Binding-site contacts:
Ligand atom C4 contacts residue ASN388 of chain 1.A at 4.1 Å.
Ligand atom C7 contacts residue PRO470 of chain 1.A at 4.0 Å (hydrophobic).
Ligand atom C2 contacts residue ASN388 of chain 1.A at 2.4 Å.
Ligand atom O5 contacts residue SER474 of chain 1.A at 2.7 Å (h-bond).
Ligand atom O7 contacts residue PRO470 of chain 1.A at 3.6 Å.
Ligand atom O5 contacts residue ASN388 of chain 1.A at 2.4 Å (h-bond).
Ligand atom C8 contacts residue ASN388 of chain 1.A at 3.9 Å.
Ligand atom C7 contacts residue GLU468 of chain 1.A at 3.2 Å.
Ligand atom O6 contacts residue SER474 of chain 1.A at 2.2 Å (h-bond).
Ligand atom C8 contacts residue PRO470 of chain 1.A at 3.8 Å (hydrophobic).
Ligand atom C2 contacts residue GLU468 of chain 1.A at 3.8 Å.
Ligand atom N2 contacts residue ASN388 of chain 1.A at 3.0 Å (h-bond).
Ligand atom C7 contacts residue ASN388 of chain 1.A at 3.7 Å.
Ligand atom O3 contacts residue GLU468 of chain 1.A at 4.1 Å.
Ligand atom C8 contacts residue LYS469 of chain 1.A at 4.1 Å.
Ligand atom O6 contacts residue ASP476 of chain 1.A at 4.2 Å.
Ligand atom O7 contacts residue LYS469 of chain 1.A at 3.1 Å (salt-bridge).
Ligand atom C3 contacts residue GLU468 of chain 1.A at 3.9 Å.
Ligand atom O7 contacts residue ASN388 of chain 1.A at 4.5 Å.
Ligand atom C3 contacts residue ASN388 of chain 1.A at 3.8 Å.
Ligand atom O7 contacts residue GLU468 of chain 1.A at 3.0 Å (salt-bridge).
Ligand atom C1 contacts residue ASN388 of chain 1.A at 1.4 Å.
Ligand atom C7 contacts residue LYS469 of chain 1.A at 3.5 Å.
Ligand atom C6 contacts residue ASP476 of chain 1.A at 4.4 Å.
Ligand atom C1 contacts residue SER474 of chain 1.A at 3.6 Å.
Ligand atom N2 contacts residue GLU468 of chain 1.A at 2.7 Å (salt-bridge).
Ligand atom C5 contacts residue SER474 of chain 1.A at 3.6 Å.
Ligand atom N2 contacts residue LYS469 of chain 1.A at 4.1 Å.
Ligand atom C5 contacts residue ASN388 of chain 1.A at 3.7 Å.
Ligand atom C6 contacts residue SER474 of chain 1.A at 3.4 Å.

Sequence of chain 1.A:
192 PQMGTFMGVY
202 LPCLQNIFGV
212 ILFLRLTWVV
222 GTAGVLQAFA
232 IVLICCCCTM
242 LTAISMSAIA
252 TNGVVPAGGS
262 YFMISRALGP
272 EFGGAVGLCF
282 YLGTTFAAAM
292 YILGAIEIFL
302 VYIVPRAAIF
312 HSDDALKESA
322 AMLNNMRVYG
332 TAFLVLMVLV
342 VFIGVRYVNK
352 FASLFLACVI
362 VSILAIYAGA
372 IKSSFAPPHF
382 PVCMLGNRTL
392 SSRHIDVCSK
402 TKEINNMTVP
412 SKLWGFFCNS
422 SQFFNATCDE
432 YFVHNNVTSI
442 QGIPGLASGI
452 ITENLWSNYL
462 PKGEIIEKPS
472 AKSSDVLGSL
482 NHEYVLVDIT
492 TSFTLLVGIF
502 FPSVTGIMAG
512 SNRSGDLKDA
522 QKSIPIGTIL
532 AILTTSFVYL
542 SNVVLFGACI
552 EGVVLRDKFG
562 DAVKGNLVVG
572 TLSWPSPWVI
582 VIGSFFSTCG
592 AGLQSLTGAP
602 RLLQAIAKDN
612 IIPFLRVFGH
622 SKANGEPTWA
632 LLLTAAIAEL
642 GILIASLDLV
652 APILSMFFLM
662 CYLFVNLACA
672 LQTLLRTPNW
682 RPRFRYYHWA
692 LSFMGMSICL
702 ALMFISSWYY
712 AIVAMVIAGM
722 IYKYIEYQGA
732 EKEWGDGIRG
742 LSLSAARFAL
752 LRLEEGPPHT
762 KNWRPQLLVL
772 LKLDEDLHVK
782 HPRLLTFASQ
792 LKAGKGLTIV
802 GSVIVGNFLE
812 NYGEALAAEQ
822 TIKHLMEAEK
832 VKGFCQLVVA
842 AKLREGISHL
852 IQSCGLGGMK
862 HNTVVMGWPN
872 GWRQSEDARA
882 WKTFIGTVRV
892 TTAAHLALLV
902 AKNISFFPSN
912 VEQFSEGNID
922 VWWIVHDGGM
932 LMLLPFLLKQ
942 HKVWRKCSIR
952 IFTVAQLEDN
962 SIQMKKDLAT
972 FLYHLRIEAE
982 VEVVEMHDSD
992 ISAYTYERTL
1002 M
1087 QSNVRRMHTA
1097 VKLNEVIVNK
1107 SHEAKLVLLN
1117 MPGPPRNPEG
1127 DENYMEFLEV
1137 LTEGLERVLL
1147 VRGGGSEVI

This protein binds this small molecule.
Small molecule (SMILES): CC(=O)N[C@@H]1[C@@H](O)[C@H](O)[C@@H](CO)O[C@H]1O